Binding-site contacts:
Ligand atom CAJ contacts residue TYR471 of chain 1.B at 3.7 Å (hydrophobic).
Ligand atom FAH contacts residue TYR471 of chain 1.B at 4.0 Å.
Ligand atom CAT contacts residue ARG506 of chain 1.B at 3.9 Å.
Ligand atom NAP contacts residue PRO499 of chain 1.B at 3.8 Å.
Ligand atom NAP contacts residue TYR471 of chain 1.B at 3.5 Å.
Ligand atom CAV contacts residue TYR471 of chain 1.B at 3.4 Å (hydrophobic).
Ligand atom CAV contacts residue PRO499 of chain 1.B at 4.1 Å (hydrophobic).
Ligand atom CAZ contacts residue TYR753 of chain 1.B at 3.6 Å (hydrophobic).
Ligand atom CAJ contacts residue PRO499 of chain 1.B at 3.5 Å (hydrophobic).
Ligand atom OAQ contacts residue THR707 of chain 1.B at 3.9 Å.
Ligand atom OAQ contacts residue MET729 of chain 1.B at 3.4 Å.
Ligand atom CAS contacts residue TYR753 of chain 1.B at 3.5 Å (hydrophobic).
Ligand atom CAL contacts residue THR707 of chain 1.B at 3.4 Å.
Ligand atom CAV contacts residue THR501 of chain 1.B at 3.9 Å.
Ligand atom OAE contacts residue GLY674 of chain 1.B at 3.8 Å.
Ligand atom CAI contacts residue TYR471 of chain 1.B at 3.7 Å (hydrophobic).
Ligand atom CAU contacts residue THR501 of chain 1.B at 4.1 Å.
Ligand atom NAP contacts residue THR501 of chain 1.B at 3.2 Å (h-bond).
Ligand atom OAA contacts residue LEU500 of chain 1.B at 3.7 Å.
Ligand atom OAC contacts residue GLY674 of chain 1.B at 3.6 Å.
Ligand atom OAA contacts residue ARG506 of chain 1.B at 2.6 Å (salt-bridge).
Ligand atom NAY contacts residue TYR471 of chain 1.B at 3.6 Å.
Ligand atom PBA contacts residue SER675 of chain 1.B at 3.4 Å.
Ligand atom CAS contacts residue TYR471 of chain 1.B at 4.0 Å (hydrophobic).
Ligand atom CAR contacts residue TYR471 of chain 1.B at 4.0 Å (hydrophobic).
Ligand atom OAB contacts residue ARG506 of chain 1.B at 3.7 Å.
Ligand atom OAD contacts residue SER675 of chain 1.B at 2.8 Å (h-bond).
Ligand atom OAE contacts residue SER675 of chain 1.B at 2.9 Å (h-bond).
Ligand atom OAC contacts residue SER675 of chain 1.B at 3.5 Å (h-bond).
Ligand atom CAU contacts residue TYR471 of chain 1.B at 3.6 Å (hydrophobic).
Ligand atom CAV contacts residue TYR753 of chain 1.B at 4.0 Å (hydrophobic).
Ligand atom OAA contacts residue THR501 of chain 1.B at 3.3 Å (h-bond).
Ligand atom CAT contacts residue TYR471 of chain 1.B at 3.5 Å (hydrophobic).
Ligand atom FAG contacts residue PRO499 of chain 1.B at 3.3 Å.
Ligand atom CAT contacts residue THR501 of chain 1.B at 3.3 Å.
Ligand atom CAW contacts residue TYR471 of chain 1.B at 3.4 Å (hydrophobic).
Ligand atom CAJ contacts residue TYR753 of chain 1.B at 3.3 Å (hydrophobic).
Ligand atom CAK contacts residue MET729 of chain 1.B at 3.8 Å (hydrophobic).
Ligand atom FAG contacts residue TYR753 of chain 1.B at 3.5 Å.
Ligand atom FAF contacts residue TYR753 of chain 1.B at 3.1 Å.

The small molecule below binds the protein below.
Small molecule (SMILES): O=c1[nH]c2cc(C(F)(F)F)c(N3CCOCC3)cc2n(CP(=O)(O)O)c1=O

Sequence of chain 1.B:
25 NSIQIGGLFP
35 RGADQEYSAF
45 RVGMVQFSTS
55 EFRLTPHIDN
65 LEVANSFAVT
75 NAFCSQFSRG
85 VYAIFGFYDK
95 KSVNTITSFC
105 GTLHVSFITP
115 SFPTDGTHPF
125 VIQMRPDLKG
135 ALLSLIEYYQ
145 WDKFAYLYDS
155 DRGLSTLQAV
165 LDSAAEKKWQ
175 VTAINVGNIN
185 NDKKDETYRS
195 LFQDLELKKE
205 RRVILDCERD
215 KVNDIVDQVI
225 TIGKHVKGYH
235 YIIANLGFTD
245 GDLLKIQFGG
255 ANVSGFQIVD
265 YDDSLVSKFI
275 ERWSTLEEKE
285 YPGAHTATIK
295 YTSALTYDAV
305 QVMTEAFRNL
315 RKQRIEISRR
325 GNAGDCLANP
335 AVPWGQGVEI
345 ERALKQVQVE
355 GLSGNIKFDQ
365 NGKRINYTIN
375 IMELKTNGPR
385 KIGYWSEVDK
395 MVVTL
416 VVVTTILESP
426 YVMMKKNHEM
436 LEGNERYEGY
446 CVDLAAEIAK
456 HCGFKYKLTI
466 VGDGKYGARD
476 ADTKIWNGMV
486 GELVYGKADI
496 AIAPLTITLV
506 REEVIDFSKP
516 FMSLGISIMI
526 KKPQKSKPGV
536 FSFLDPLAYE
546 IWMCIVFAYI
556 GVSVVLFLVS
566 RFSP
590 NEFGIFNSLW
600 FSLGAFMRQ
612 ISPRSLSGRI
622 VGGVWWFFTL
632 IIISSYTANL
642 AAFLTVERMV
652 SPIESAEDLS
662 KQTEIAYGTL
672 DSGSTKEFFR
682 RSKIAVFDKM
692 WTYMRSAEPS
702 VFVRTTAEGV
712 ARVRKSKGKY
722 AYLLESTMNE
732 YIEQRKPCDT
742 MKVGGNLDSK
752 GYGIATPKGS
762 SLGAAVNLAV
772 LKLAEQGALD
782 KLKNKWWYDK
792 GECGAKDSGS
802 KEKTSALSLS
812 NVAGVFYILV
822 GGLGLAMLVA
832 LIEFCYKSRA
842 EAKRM